Binding-site contacts:
Ligand atom O contacts residue HIS123 of chain 1.O at 3.1 Å (h-bond).
Ligand atom CB contacts residue ILE71 of chain 1.O at 3.8 Å (hydrophobic).
Ligand atom C contacts residue LEU126 of chain 1.O at 4.1 Å (hydrophobic).
Ligand atom OXT contacts residue SER98 of chain 1.O at 2.6 Å.
Ligand atom O1 contacts residue ILE71 of chain 1.O at 2.6 Å (h-bond).
Ligand atom CD2 contacts residue GLN124 of chain 1.O at 3.6 Å.
Ligand atom O contacts residue SER98 of chain 1.O at 3.2 Å (h-bond).
Ligand atom C contacts residue GLY69 of chain 1.O at 3.8 Å.
Ligand atom C contacts residue ILE71 of chain 1.O at 4.0 Å (hydrophobic).
Ligand atom O contacts residue ILE71 of chain 1.O at 4.0 Å.
Ligand atom CB contacts residue GLY69 of chain 1.O at 4.1 Å.
Ligand atom CA contacts residue GLY69 of chain 1.O at 3.5 Å.
Ligand atom C contacts residue LEU126 of chain 1.O at 3.7 Å (hydrophobic).
Ligand atom CD2 contacts residue PRO125 of chain 1.O at 3.4 Å (hydrophobic).
Ligand atom N contacts residue GLY69 of chain 1.O at 3.0 Å (h-bond).
Ligand atom C contacts residue HIS123 of chain 1.O at 3.7 Å.
Ligand atom OXT contacts residue MET99 of chain 1.O at 3.0 Å (h-bond).
Ligand atom CD2 contacts residue SER70 of chain 1.O at 4.0 Å.
Ligand atom C3 contacts residue PHE147 of chain 1.A at 4.0 Å (hydrophobic).
Ligand atom CD1 contacts residue MET99 of chain 1.O at 3.5 Å (hydrophobic).
Ligand atom C6 contacts residue ILE71 of chain 1.O at 4.2 Å (hydrophobic).
Ligand atom N contacts residue ILE71 of chain 1.O at 4.1 Å.
Ligand atom CD1 contacts residue SER98 of chain 1.O at 3.5 Å.
Ligand atom O contacts residue LEU126 of chain 1.O at 2.9 Å (h-bond).
Ligand atom C2 contacts residue PHE147 of chain 1.A at 4.1 Å (hydrophobic).
Ligand atom O1 contacts residue SER70 of chain 1.O at 3.6 Å.
Ligand atom N contacts residue LEU126 of chain 1.O at 3.1 Å (h-bond).
Ligand atom C contacts residue MET99 of chain 1.O at 4.1 Å (hydrophobic).
Ligand atom C5 contacts residue ILE146 of chain 1.O at 3.8 Å (hydrophobic).
Ligand atom CD2 contacts residue GLY69 of chain 1.O at 3.9 Å.
Ligand atom C3 contacts residue PHE143 of chain 1.O at 4.0 Å (hydrophobic).
Ligand atom C contacts residue ILE71 of chain 1.O at 3.8 Å (hydrophobic).
Ligand atom CD2 contacts residue HIS123 of chain 1.O at 3.1 Å.
Ligand atom CA contacts residue LEU126 of chain 1.O at 3.7 Å (hydrophobic).
Ligand atom C contacts residue SER98 of chain 1.O at 3.1 Å.
Ligand atom C2 contacts residue LEU126 of chain 1.O at 3.6 Å (hydrophobic).
Ligand atom CB contacts residue LEU126 of chain 1.O at 3.7 Å (hydrophobic).
Ligand atom OXT contacts residue GLY68 of chain 1.O at 3.8 Å.
Ligand atom OXT contacts residue GLY69 of chain 1.O at 3.4 Å (h-bond).
Ligand atom O contacts residue PRO125 of chain 1.O at 3.2 Å.

Sequence of chain 1.A:
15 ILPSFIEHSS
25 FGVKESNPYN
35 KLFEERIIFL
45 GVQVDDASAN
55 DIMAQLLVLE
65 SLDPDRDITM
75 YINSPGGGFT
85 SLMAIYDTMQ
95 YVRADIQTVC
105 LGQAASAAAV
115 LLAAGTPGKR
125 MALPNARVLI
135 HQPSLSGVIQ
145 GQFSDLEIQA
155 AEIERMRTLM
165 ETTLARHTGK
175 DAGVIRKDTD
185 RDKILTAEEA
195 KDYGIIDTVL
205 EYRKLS

Sequence of chain 1.O:
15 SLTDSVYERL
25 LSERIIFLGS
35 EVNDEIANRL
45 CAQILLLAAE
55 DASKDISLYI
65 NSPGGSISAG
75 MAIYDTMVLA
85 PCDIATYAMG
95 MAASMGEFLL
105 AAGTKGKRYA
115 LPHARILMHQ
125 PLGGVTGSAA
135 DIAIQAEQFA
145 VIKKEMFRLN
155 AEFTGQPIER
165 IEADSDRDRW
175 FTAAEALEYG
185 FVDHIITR

This protein binds this small molecule.
Small molecule (SMILES): CC(C)C[C@H](NC(=O)[C@H](CC(C)C)NC(=O)c1ccccc1)C(=O)O